Sequence of chain 1.I:
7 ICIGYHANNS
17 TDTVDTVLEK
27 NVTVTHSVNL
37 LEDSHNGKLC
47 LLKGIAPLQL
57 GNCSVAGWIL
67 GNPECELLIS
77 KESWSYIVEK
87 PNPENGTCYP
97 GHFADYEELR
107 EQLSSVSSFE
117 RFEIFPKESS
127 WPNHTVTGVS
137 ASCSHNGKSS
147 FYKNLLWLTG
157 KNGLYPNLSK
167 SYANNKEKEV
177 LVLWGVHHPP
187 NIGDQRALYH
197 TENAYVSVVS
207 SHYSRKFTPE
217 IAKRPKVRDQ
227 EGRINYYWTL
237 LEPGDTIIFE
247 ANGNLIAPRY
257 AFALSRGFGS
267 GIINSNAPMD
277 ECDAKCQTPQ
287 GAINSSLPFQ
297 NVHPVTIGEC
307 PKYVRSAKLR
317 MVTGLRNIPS

Binding-site contacts:
Ligand atom O7 contacts residue ASN68 of chain 1.I at 3.2 Å (h-bond).
Ligand atom O5 contacts residue ASN91 of chain 1.I at 2.2 Å (h-bond).
Ligand atom C8 contacts residue CYS94 of chain 1.I at 3.4 Å (hydrophobic).
Ligand atom N2 contacts residue ASN91 of chain 1.I at 3.0 Å (h-bond).
Ligand atom N2 contacts residue ARG224 of chain 1.I at 3.7 Å.
Ligand atom C3 contacts residue ARG224 of chain 1.I at 3.8 Å.
Ligand atom C7 contacts residue SER138 of chain 1.I at 4.2 Å.
Ligand atom O7 contacts residue ARG224 of chain 1.I at 4.2 Å.
Ligand atom C1 contacts residue GLU70 of chain 1.I at 4.3 Å.
Ligand atom O6 contacts residue NAG1 of chain 1.U at 2.4 Å (h-bond).
Ligand atom C1 contacts residue GLU90 of chain 1.I at 4.0 Å.
Ligand atom O6 contacts residue ARG224 of chain 1.I at 3.5 Å (salt-bridge).
Ligand atom C8 contacts residue ASN91 of chain 1.I at 3.1 Å.
Ligand atom O3 contacts residue ARG224 of chain 1.I at 2.7 Å (salt-bridge).
Ligand atom C6 contacts residue GLU90 of chain 1.I at 4.0 Å.
Ligand atom C7 contacts residue ASN91 of chain 1.I at 3.4 Å.
Ligand atom O7 contacts residue SER140 of chain 1.I at 3.5 Å (h-bond).
Ligand atom C7 contacts residue ARG224 of chain 1.I at 3.6 Å.
Ligand atom O7 contacts residue CYS139 of chain 1.I at 3.8 Å.
Ligand atom O4 contacts residue ASP225 of chain 1.I at 3.8 Å.
Ligand atom O7 contacts residue SER138 of chain 1.I at 3.9 Å.
Ligand atom C3 contacts residue ASN91 of chain 1.I at 3.8 Å.
Ligand atom N2 contacts residue SER140 of chain 1.I at 3.8 Å.
Ligand atom C7 contacts residue SER140 of chain 1.I at 4.1 Å.
Ligand atom C2 contacts residue GLU90 of chain 1.I at 4.2 Å.
Ligand atom C5 contacts residue ASN91 of chain 1.I at 3.6 Å.
Ligand atom C4 contacts residue ASN91 of chain 1.I at 4.1 Å.
Ligand atom C7 contacts residue CYS94 of chain 1.I at 3.9 Å (hydrophobic).
Ligand atom C2 contacts residue ARG224 of chain 1.I at 3.8 Å.
Ligand atom C4 contacts residue ASP225 of chain 1.I at 4.1 Å.
Ligand atom C8 contacts residue GLU90 of chain 1.I at 4.1 Å.
Ligand atom C8 contacts residue NAG1 of chain 1.U at 4.0 Å.
Ligand atom C8 contacts residue ASN68 of chain 1.I at 3.0 Å.
Ligand atom C6 contacts residue NAG1 of chain 1.U at 3.7 Å.
Ligand atom C7 contacts residue ASN68 of chain 1.I at 3.5 Å.
Ligand atom C1 contacts residue ASN91 of chain 1.I at 1.4 Å.
Ligand atom O5 contacts residue GLU90 of chain 1.I at 3.7 Å.
Ligand atom C2 contacts residue ASN91 of chain 1.I at 2.4 Å.
Ligand atom O7 contacts residue CYS94 of chain 1.I at 3.6 Å.
Ligand atom C8 contacts residue ARG224 of chain 1.I at 3.4 Å.

This protein binds this small molecule.
Small molecule (SMILES): CC(=O)N[C@H]1[C@H](O[C@H]2[C@H](O)[C@@H](NC(C)=O)CO[C@@H]2CO)O[C@H](CO)[C@@H](O[C@@H]2O[C@H](CO[C@H]3O[C@H](CO)[C@@H](O)[C@H](O)[C@@H]3O)[C@@H](O)[C@H](O[C@H]3O[C@H](CO)[C@@H](O)[C@H](O)[C@@H]3O[C@@H]3O[C@H](CO)[C@@H](O)[C@H](O)[C@H]3NC(C)=O)[C@@H]2O)[C@@H]1O